A small-molecule ligand and the protein it binds are described below.
Small molecule (SMILES): CC(=O)N[C@@H]1[C@@H](O)[C@H](O)[C@@H](CO)O[C@H]1O

Binding-site contacts:
Ligand atom O5 contacts residue SER800 of chain 1.B at 4.1 Å.
Ligand atom O4 contacts residue SER800 of chain 1.B at 3.8 Å.
Ligand atom C2 contacts residue ASN798 of chain 1.B at 2.4 Å.
Ligand atom C5 contacts residue SER800 of chain 1.B at 4.0 Å.
Ligand atom O7 contacts residue ASN798 of chain 1.B at 4.3 Å.
Ligand atom C5 contacts residue GLN801 of chain 1.B at 4.2 Å.
Ligand atom C4 contacts residue ASN798 of chain 1.B at 4.2 Å.
Ligand atom C1 contacts residue ASN798 of chain 1.B at 1.4 Å.
Ligand atom C7 contacts residue ASN798 of chain 1.B at 4.0 Å.
Ligand atom C5 contacts residue ASN798 of chain 1.B at 3.6 Å.
Ligand atom O3 contacts residue ASN798 of chain 1.B at 4.2 Å.
Ligand atom C3 contacts residue ASN798 of chain 1.B at 3.7 Å.
Ligand atom N2 contacts residue ASN798 of chain 1.B at 3.1 Å (h-bond).
Ligand atom C1 contacts residue SER800 of chain 1.B at 3.6 Å.
Ligand atom N2 contacts residue SER800 of chain 1.B at 4.3 Å.
Ligand atom O5 contacts residue ASN798 of chain 1.B at 2.4 Å (h-bond).
Ligand atom C6 contacts residue GLN801 of chain 1.B at 3.9 Å.

Sequence of chain 1.B:
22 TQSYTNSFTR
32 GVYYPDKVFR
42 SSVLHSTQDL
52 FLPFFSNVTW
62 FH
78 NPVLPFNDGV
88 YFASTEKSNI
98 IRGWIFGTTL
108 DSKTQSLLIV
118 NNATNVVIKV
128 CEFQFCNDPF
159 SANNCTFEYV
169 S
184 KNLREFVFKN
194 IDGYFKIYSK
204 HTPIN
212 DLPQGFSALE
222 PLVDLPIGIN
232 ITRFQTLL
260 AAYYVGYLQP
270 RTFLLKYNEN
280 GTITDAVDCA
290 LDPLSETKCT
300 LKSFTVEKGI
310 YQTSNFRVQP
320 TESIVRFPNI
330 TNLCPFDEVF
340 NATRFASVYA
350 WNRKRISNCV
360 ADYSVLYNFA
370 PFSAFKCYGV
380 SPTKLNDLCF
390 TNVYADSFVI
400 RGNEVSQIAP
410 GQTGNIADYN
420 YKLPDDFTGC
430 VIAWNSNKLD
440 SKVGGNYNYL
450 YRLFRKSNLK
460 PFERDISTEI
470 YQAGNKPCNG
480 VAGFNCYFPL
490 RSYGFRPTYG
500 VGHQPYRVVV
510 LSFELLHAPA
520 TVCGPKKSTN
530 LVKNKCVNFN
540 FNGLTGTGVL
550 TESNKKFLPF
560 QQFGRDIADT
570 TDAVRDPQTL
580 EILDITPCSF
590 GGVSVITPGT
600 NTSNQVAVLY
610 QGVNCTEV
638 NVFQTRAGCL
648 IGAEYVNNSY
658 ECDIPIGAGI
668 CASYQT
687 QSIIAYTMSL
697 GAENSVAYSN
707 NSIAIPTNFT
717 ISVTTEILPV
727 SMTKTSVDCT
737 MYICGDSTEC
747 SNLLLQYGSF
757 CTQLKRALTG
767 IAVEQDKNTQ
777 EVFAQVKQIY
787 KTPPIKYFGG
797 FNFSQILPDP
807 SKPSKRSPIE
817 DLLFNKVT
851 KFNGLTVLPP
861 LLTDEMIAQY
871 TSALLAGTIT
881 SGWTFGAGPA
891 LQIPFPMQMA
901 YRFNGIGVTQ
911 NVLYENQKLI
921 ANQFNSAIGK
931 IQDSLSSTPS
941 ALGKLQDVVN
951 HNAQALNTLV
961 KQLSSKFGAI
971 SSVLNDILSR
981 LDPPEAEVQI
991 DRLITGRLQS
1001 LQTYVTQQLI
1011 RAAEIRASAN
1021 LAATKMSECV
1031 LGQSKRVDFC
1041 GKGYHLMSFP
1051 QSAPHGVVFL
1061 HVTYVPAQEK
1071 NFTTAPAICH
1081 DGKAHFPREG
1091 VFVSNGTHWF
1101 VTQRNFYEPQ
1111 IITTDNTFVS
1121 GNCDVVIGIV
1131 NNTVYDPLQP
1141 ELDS